Sequence of chain 2.D:
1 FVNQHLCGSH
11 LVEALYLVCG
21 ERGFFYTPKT

Sequence of chain 3.D:
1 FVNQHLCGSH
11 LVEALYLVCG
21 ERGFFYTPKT

Sequence of chain 2.B:
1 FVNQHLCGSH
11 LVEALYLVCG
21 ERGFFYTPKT

The protein below binds the small molecule below.
Small molecule (SMILES): Cc1cccc(O)c1

Sequence of chain 3.C:
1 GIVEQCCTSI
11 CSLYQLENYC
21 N

Binding-site contacts:
Ligand atom C7 contacts residue HIS5 of chain 2.D at 4.0 Å.
Ligand atom C5 contacts residue CYS6 of chain 3.C at 4.4 Å (hydrophobic).
Ligand atom C3 contacts residue LEU11 of chain 3.D at 4.3 Å (hydrophobic).
Ligand atom C1 contacts residue LEU11 of chain 3.D at 4.2 Å (hydrophobic).
Ligand atom C7 contacts residue ALA14 of chain 3.D at 3.6 Å (hydrophobic).
Ligand atom C2 contacts residue LEU16 of chain 3.C at 4.3 Å (hydrophobic).
Ligand atom C5 contacts residue LEU6 of chain 2.D at 3.4 Å (hydrophobic).
Ligand atom C4 contacts residue HIS5 of chain 2.D at 3.9 Å.
Ligand atom O1 contacts residue CYS6 of chain 3.C at 2.7 Å (h-bond).
Ligand atom C6 contacts residue HIS5 of chain 2.D at 4.1 Å.
Ligand atom C5 contacts residue CYS7 of chain 3.D at 4.2 Å (hydrophobic).
Ligand atom C1 contacts residue CYS11 of chain 3.C at 3.7 Å (hydrophobic).
Ligand atom C2 contacts residue HIS5 of chain 2.D at 3.9 Å.
Ligand atom C5 contacts residue HIS10 of chain 3.D at 4.1 Å.
Ligand atom C7 contacts residue LEU17 of chain 2.B at 3.5 Å (hydrophobic).
Ligand atom C4 contacts residue LEU11 of chain 3.D at 3.9 Å (hydrophobic).
Ligand atom O1 contacts residue SER9 of chain 3.C at 3.4 Å (h-bond).
Ligand atom C4 contacts residue LEU6 of chain 2.D at 4.1 Å (hydrophobic).
Ligand atom O1 contacts residue ILE10 of chain 3.C at 3.4 Å.
Ligand atom C7 contacts residue LEU16 of chain 3.C at 3.8 Å (hydrophobic).
Ligand atom C6 contacts residue LEU6 of chain 2.D at 4.3 Å (hydrophobic).
Ligand atom C6 contacts residue LEU11 of chain 3.D at 3.7 Å (hydrophobic).
Ligand atom C5 contacts residue LEU11 of chain 3.D at 3.6 Å (hydrophobic).
Ligand atom C1 contacts residue HIS5 of chain 2.D at 4.2 Å.
Ligand atom C1 contacts residue CYS6 of chain 3.C at 3.3 Å (hydrophobic).
Ligand atom C6 contacts residue CYS6 of chain 3.C at 3.1 Å (hydrophobic).
Ligand atom C6 contacts residue VAL2 of chain 2.D at 4.5 Å (hydrophobic).
Ligand atom C3 contacts residue HIS5 of chain 2.D at 3.7 Å.
Ligand atom C4 contacts residue HIS10 of chain 3.D at 3.7 Å.
Ligand atom C1 contacts residue ILE10 of chain 3.C at 4.4 Å (hydrophobic).
Ligand atom C2 contacts residue LEU11 of chain 3.D at 4.4 Å (hydrophobic).
Ligand atom C5 contacts residue HIS5 of chain 2.D at 3.9 Å.
Ligand atom C6 contacts residue CYS7 of chain 3.D at 4.2 Å (hydrophobic).
Ligand atom C3 contacts residue LEU16 of chain 3.C at 4.5 Å (hydrophobic).
Ligand atom O1 contacts residue CYS11 of chain 3.C at 2.6 Å (h-bond).
Ligand atom C2 contacts residue CYS11 of chain 3.C at 3.6 Å (hydrophobic).